Binding-site contacts:
Ligand atom C2 contacts residue THR145 of chain 52.F at 4.0 Å.
Ligand atom O5 contacts residue THR145 of chain 52.F at 4.0 Å.
Ligand atom C2 contacts residue LEU147 of chain 52.F at 4.3 Å (hydrophobic).
Ligand atom O5 contacts residue ASN103 of chain 52.F at 2.6 Å (h-bond).
Ligand atom C8 contacts residue VAL146 of chain 52.F at 4.5 Å (hydrophobic).
Ligand atom C1 contacts residue ASN103 of chain 52.F at 1.7 Å.
Ligand atom C5 contacts residue ASN103 of chain 52.F at 4.0 Å.
Ligand atom C1 contacts residue THR145 of chain 52.F at 3.4 Å.
Ligand atom N2 contacts residue LEU147 of chain 52.F at 3.6 Å.
Ligand atom N2 contacts residue THR145 of chain 52.F at 4.0 Å.
Ligand atom C8 contacts residue LEU147 of chain 52.F at 3.4 Å (hydrophobic).
Ligand atom O7 contacts residue LEU147 of chain 52.F at 3.0 Å.
Ligand atom C2 contacts residue ASN103 of chain 52.F at 3.2 Å.
Ligand atom C5 contacts residue THR145 of chain 52.F at 4.0 Å.
Ligand atom N2 contacts residue ASN103 of chain 52.F at 3.8 Å.
Ligand atom C3 contacts residue ASN103 of chain 52.F at 4.5 Å.
Ligand atom C7 contacts residue LEU147 of chain 52.F at 3.1 Å (hydrophobic).
Ligand atom C3 contacts residue THR145 of chain 52.F at 4.1 Å.

Sequence of chain 52.F:
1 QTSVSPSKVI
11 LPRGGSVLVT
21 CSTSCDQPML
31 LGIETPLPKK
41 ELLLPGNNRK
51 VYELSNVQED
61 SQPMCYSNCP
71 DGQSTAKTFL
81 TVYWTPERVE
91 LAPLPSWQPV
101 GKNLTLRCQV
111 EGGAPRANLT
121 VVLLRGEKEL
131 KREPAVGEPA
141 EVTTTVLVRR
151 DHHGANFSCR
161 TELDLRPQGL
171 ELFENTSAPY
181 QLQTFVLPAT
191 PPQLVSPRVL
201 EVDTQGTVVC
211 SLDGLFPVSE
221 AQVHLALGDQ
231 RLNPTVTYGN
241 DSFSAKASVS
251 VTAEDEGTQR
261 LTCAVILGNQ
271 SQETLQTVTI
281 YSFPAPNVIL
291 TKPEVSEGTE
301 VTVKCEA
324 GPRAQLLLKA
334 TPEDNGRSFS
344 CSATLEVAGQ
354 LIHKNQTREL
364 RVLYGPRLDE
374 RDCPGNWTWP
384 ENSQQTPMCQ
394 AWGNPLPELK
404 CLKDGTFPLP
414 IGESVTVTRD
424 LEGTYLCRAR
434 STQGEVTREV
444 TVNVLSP

This small molecule binds to this protein.
Small molecule (SMILES): CC(=O)N[C@@H]1[C@@H](O)[C@H](O)[C@@H](CO)O[C@H]1O